Binding-site contacts:
Ligand atom C2 contacts residue ASN171 of chain 1.A at 2.5 Å.
Ligand atom C8 contacts residue SER223 of chain 2.A at 3.3 Å.
Ligand atom C7 contacts residue ALA244 of chain 1.A at 3.9 Å (hydrophobic).
Ligand atom N2 contacts residue ASN242 of chain 1.A at 3.4 Å (h-bond).
Ligand atom C8 contacts residue ASP243 of chain 1.A at 3.8 Å.
Ligand atom N2 contacts residue ALA244 of chain 1.A at 4.2 Å.
Ligand atom C3 contacts residue ASN171 of chain 1.A at 3.8 Å.
Ligand atom C2 contacts residue ASN242 of chain 1.A at 3.9 Å.
Ligand atom O5 contacts residue ASN171 of chain 1.A at 2.3 Å (h-bond).
Ligand atom C7 contacts residue ASN171 of chain 1.A at 3.7 Å.
Ligand atom C6 contacts residue ASN242 of chain 1.A at 3.8 Å.
Ligand atom N2 contacts residue ASP243 of chain 1.A at 4.2 Å.
Ligand atom C1 contacts residue ASN242 of chain 1.A at 3.9 Å.
Ligand atom O7 contacts residue ALA244 of chain 1.A at 4.4 Å.
Ligand atom C3 contacts residue ASN242 of chain 1.A at 3.7 Å.
Ligand atom C5 contacts residue ASN171 of chain 1.A at 3.6 Å.
Ligand atom O5 contacts residue ASN242 of chain 1.A at 4.1 Å.
Ligand atom N2 contacts residue ASN171 of chain 1.A at 3.0 Å (h-bond).
Ligand atom C8 contacts residue ALA244 of chain 1.A at 3.4 Å (hydrophobic).
Ligand atom O7 contacts residue ASN171 of chain 1.A at 3.9 Å.
Ligand atom O3 contacts residue ASN242 of chain 1.A at 4.4 Å.
Ligand atom C4 contacts residue ASN171 of chain 1.A at 4.2 Å.
Ligand atom C1 contacts residue ASN171 of chain 1.A at 1.6 Å.
Ligand atom C5 contacts residue ASN242 of chain 1.A at 3.4 Å.
Ligand atom C7 contacts residue ASN242 of chain 1.A at 4.4 Å.

Sequence of chain 2.A:
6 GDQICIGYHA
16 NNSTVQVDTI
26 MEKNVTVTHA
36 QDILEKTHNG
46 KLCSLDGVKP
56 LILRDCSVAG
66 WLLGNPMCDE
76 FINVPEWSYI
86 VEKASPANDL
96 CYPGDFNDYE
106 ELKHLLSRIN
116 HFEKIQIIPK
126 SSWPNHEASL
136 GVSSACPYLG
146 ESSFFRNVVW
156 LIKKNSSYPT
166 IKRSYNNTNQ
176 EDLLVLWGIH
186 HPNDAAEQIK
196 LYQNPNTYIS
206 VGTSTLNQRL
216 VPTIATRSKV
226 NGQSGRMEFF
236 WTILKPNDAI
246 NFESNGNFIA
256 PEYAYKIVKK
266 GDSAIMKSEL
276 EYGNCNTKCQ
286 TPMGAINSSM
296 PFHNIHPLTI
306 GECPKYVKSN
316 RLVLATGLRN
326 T

Sequence of chain 1.A:
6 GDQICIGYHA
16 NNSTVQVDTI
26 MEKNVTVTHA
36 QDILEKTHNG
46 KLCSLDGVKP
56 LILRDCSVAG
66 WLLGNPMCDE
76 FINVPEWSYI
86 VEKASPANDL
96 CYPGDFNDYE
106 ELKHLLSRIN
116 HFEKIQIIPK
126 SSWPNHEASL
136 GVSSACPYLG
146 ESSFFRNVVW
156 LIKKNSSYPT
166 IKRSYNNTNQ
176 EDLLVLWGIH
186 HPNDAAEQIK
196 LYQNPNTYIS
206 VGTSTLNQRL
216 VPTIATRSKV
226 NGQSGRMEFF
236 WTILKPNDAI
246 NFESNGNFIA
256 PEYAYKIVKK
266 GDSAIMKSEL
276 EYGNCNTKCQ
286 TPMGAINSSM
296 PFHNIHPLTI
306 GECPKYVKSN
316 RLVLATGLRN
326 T

A small-molecule ligand and the protein it binds are described below.
Small molecule (SMILES): CC(=O)N[C@H]1[C@H](O[C@H]2[C@H](O)[C@@H](NC(C)=O)CO[C@@H]2CO)O[C@H](CO)[C@@H](O)[C@@H]1O